Sequence of chain 1.B:
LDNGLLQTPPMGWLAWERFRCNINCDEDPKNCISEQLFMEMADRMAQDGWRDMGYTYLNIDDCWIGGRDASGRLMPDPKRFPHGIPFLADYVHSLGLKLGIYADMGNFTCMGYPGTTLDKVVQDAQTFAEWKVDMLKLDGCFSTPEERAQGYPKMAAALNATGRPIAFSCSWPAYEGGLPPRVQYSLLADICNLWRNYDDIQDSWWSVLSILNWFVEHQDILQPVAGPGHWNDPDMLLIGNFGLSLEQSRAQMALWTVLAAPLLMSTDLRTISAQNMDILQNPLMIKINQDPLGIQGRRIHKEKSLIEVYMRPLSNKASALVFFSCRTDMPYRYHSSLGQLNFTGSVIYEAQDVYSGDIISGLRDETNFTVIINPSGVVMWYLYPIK

Binding-site contacts:
Ligand atom C7 contacts residue PHE142 of chain 1.B at 4.1 Å (hydrophobic).
Ligand atom C3 contacts residue ASN107 of chain 1.B at 3.8 Å.
Ligand atom C5 contacts residue ASN107 of chain 1.B at 3.6 Å.
Ligand atom C8 contacts residue SER143 of chain 1.B at 3.8 Å.
Ligand atom O7 contacts residue ASN107 of chain 1.B at 3.4 Å (h-bond).
Ligand atom C4 contacts residue ASN107 of chain 1.B at 4.2 Å.
Ligand atom C2 contacts residue ASN107 of chain 1.B at 2.4 Å.
Ligand atom C7 contacts residue SER143 of chain 1.B at 4.4 Å.
Ligand atom C8 contacts residue PHE142 of chain 1.B at 4.0 Å (hydrophobic).
Ligand atom O5 contacts residue ASN107 of chain 1.B at 2.4 Å (h-bond).
Ligand atom N2 contacts residue ASN107 of chain 1.B at 2.9 Å (h-bond).
Ligand atom C8 contacts residue THR144 of chain 1.B at 4.1 Å.
Ligand atom C7 contacts residue ASN107 of chain 1.B at 3.4 Å.
Ligand atom C1 contacts residue ASN107 of chain 1.B at 1.4 Å.
Ligand atom N2 contacts residue PHE142 of chain 1.B at 4.3 Å.
Ligand atom O7 contacts residue PHE142 of chain 1.B at 4.3 Å.

A small-molecule ligand and the protein it binds are described below.
Small molecule (SMILES): CC(=O)N[C@H]1[C@H](O[C@H]2[C@H](O)[C@@H](NC(C)=O)CO[C@@H]2CO[C@@H]2O[C@@H](C)[C@@H](O)[C@@H](O)[C@@H]2O)O[C@H](CO)[C@@H](O)[C@@H]1O